Sequence of chain 1.A:
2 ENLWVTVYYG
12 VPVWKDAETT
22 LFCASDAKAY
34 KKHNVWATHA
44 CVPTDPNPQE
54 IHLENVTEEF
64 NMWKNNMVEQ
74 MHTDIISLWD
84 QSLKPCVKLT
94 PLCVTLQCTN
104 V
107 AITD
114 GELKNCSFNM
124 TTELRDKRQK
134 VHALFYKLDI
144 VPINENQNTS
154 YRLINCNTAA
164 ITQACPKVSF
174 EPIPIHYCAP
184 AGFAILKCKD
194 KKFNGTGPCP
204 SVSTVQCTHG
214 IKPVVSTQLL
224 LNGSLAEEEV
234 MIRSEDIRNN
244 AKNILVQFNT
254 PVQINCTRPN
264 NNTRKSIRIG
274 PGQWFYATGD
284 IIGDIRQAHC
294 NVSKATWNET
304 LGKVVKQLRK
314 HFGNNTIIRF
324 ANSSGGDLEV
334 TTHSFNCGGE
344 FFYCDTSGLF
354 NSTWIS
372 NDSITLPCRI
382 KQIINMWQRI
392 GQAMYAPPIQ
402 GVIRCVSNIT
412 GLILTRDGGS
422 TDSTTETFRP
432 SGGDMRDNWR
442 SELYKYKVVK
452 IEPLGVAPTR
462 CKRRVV

A protein and the small-molecule ligand that binds it are described below.
Small molecule (SMILES): CC(=O)N[C@H]1[C@H](O[C@H]2[C@H](O)[C@@H](NC(C)=O)CO[C@@H]2CO)O[C@H](CO)[C@@H](O)[C@@H]1O

Binding-site contacts:
Ligand atom C6 contacts residue ARG405 of chain 1.A at 3.4 Å.
Ligand atom O5 contacts residue ARG405 of chain 1.A at 3.2 Å (salt-bridge).
Ligand atom C7 contacts residue ASN258 of chain 1.A at 3.3 Å.
Ligand atom C5 contacts residue ASN258 of chain 1.A at 3.6 Å.
Ligand atom C2 contacts residue ASN258 of chain 1.A at 2.5 Å.
Ligand atom C3 contacts residue GLN256 of chain 1.A at 3.9 Å.
Ligand atom C1 contacts residue ASN258 of chain 1.A at 1.4 Å.
Ligand atom C3 contacts residue ASN258 of chain 1.A at 3.8 Å.
Ligand atom N2 contacts residue ASN258 of chain 1.A at 2.9 Å (h-bond).
Ligand atom O7 contacts residue SER374 of chain 1.A at 4.5 Å.
Ligand atom O7 contacts residue ASN294 of chain 1.A at 3.7 Å.
Ligand atom C8 contacts residue ASN258 of chain 1.A at 4.4 Å.
Ligand atom O7 contacts residue ASN258 of chain 1.A at 3.3 Å (h-bond).
Ligand atom C7 contacts residue ASN294 of chain 1.A at 4.2 Å.
Ligand atom O6 contacts residue ARG405 of chain 1.A at 2.1 Å (salt-bridge).
Ligand atom C8 contacts residue GLN256 of chain 1.A at 4.3 Å.
Ligand atom C1 contacts residue ARG405 of chain 1.A at 4.2 Å.
Ligand atom C5 contacts residue ARG405 of chain 1.A at 3.9 Å.
Ligand atom C8 contacts residue VAL295 of chain 1.A at 3.5 Å (hydrophobic).
Ligand atom O5 contacts residue VAL407 of chain 1.A at 4.4 Å.
Ligand atom O6 contacts residue VAL407 of chain 1.A at 4.5 Å.
Ligand atom O6 contacts residue ASN258 of chain 1.A at 4.5 Å.
Ligand atom C8 contacts residue SER374 of chain 1.A at 4.1 Å.
Ligand atom O5 contacts residue ASN258 of chain 1.A at 2.4 Å (h-bond).
Ligand atom C8 contacts residue ASN294 of chain 1.A at 3.7 Å.
Ligand atom C8 contacts residue SER296 of chain 1.A at 3.3 Å.
Ligand atom O4 contacts residue GLN256 of chain 1.A at 4.4 Å.
Ligand atom C4 contacts residue ASN258 of chain 1.A at 4.2 Å.